Sequence of chain 1.A:
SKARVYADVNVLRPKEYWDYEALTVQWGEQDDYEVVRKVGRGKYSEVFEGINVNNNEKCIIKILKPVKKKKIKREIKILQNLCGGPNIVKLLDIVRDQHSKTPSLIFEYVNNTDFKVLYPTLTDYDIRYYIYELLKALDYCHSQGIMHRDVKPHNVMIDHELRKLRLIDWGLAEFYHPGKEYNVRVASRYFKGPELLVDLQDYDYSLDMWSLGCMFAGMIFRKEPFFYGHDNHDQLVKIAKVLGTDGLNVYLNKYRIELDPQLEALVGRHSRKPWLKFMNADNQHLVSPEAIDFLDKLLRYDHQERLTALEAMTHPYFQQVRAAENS

A small-molecule ligand and the protein it binds are described below.
Small molecule (SMILES): Brc1c(Br)c(Br)c2[nH]nnc2c1Br

Binding-site contacts:
Ligand atom N5 contacts residue ASP170 of chain 1.A at 3.8 Å.
Ligand atom C7 contacts residue ILE169 of chain 1.A at 4.1 Å (hydrophobic).
Ligand atom N5 contacts residue LYS63 of chain 1.A at 3.9 Å.
Ligand atom C2 contacts residue VAL48 of chain 1.A at 3.7 Å (hydrophobic).
Ligand atom C1 contacts residue ILE61 of chain 1.A at 4.3 Å (hydrophobic).
Ligand atom C2 contacts residue HIS155 of chain 1.A at 4.5 Å.
Ligand atom BR12 contacts residue VAL40 of chain 1.A at 3.5 Å.
Ligand atom C3 contacts residue ILE169 of chain 1.A at 4.2 Å (hydrophobic).
Ligand atom C4 contacts residue VAL48 of chain 1.A at 4.1 Å (hydrophobic).
Ligand atom C3 contacts residue HIS155 of chain 1.A at 4.2 Å.
Ligand atom C4 contacts residue ILE169 of chain 1.A at 3.7 Å (hydrophobic).
Ligand atom N8 contacts residue ASP170 of chain 1.A at 3.8 Å.
Ligand atom BR13 contacts residue ARG42 of chain 1.A at 3.0 Å.
Ligand atom N9 contacts residue ASP170 of chain 1.A at 3.5 Å.
Ligand atom C1 contacts residue ILE169 of chain 1.A at 3.7 Å (hydrophobic).
Ligand atom N8 contacts residue VAL48 of chain 1.A at 3.7 Å.
Ligand atom C6 contacts residue VAL48 of chain 1.A at 4.2 Å (hydrophobic).
Ligand atom BR11 contacts residue VAL111 of chain 1.A at 4.1 Å.
Ligand atom BR12 contacts residue MET158 of chain 1.A at 4.0 Å.
Ligand atom BR13 contacts residue GLY41 of chain 1.A at 4.3 Å.
Ligand atom BR13 contacts residue HIS155 of chain 1.A at 3.5 Å.
Ligand atom BR12 contacts residue HIS155 of chain 1.A at 4.2 Å.
Ligand atom BR13 contacts residue VAL48 of chain 1.A at 3.7 Å.
Ligand atom C3 contacts residue VAL48 of chain 1.A at 3.6 Å (hydrophobic).
Ligand atom N9 contacts residue LYS63 of chain 1.A at 3.3 Å (salt-bridge).
Ligand atom BR10 contacts residue VAL90 of chain 1.A at 4.2 Å.
Ligand atom BR11 contacts residue ILE61 of chain 1.A at 4.0 Å.
Ligand atom N5 contacts residue ILE169 of chain 1.A at 4.4 Å.
Ligand atom C1 contacts residue VAL48 of chain 1.A at 3.9 Å (hydrophobic).
Ligand atom C2 contacts residue ILE169 of chain 1.A at 4.0 Å (hydrophobic).
Ligand atom BR10 contacts residue ILE169 of chain 1.A at 3.8 Å.
Ligand atom C6 contacts residue ILE169 of chain 1.A at 3.9 Å (hydrophobic).
Ligand atom C4 contacts residue ILE61 of chain 1.A at 4.1 Å (hydrophobic).
Ligand atom N8 contacts residue LYS63 of chain 1.A at 4.0 Å.
Ligand atom N9 contacts residue VAL48 of chain 1.A at 4.4 Å.
Ligand atom BR10 contacts residue ILE61 of chain 1.A at 3.9 Å.
Ligand atom C2 contacts residue MET158 of chain 1.A at 4.5 Å (hydrophobic).
Ligand atom BR10 contacts residue PHE108 of chain 1.A at 4.4 Å.
Ligand atom BR12 contacts residue VAL48 of chain 1.A at 4.5 Å.
Ligand atom C7 contacts residue VAL48 of chain 1.A at 3.6 Å (hydrophobic).